The protein below binds the small molecule below.
Small molecule (SMILES): Cc1nc2ccc(O)cc2o1

Binding-site contacts:
Ligand atom C2 contacts residue LYS253 of chain 1.A at 4.4 Å.
Ligand atom C1 contacts residue LYS253 of chain 1.A at 4.0 Å.
Ligand atom C4 contacts residue HIS250 of chain 1.A at 3.6 Å.
Ligand atom C1 contacts residue LYS251 of chain 1.A at 4.5 Å.
Ligand atom C3 contacts residue HIS250 of chain 1.A at 3.4 Å.
Ligand atom O1 contacts residue TYR339 of chain 1.A at 3.9 Å.
Ligand atom N contacts residue LYS253 of chain 1.A at 4.2 Å.
Ligand atom C5 contacts residue ASP227 of chain 1.A at 4.4 Å.
Ligand atom C contacts residue GLU252 of chain 1.A at 4.3 Å.
Ligand atom C1 contacts residue HIS250 of chain 1.A at 3.9 Å.
Ligand atom N contacts residue HIS250 of chain 1.A at 4.0 Å.
Ligand atom C6 contacts residue PRO254 of chain 1.A at 3.8 Å (hydrophobic).
Ligand atom C7 contacts residue HIS250 of chain 1.A at 3.4 Å.
Ligand atom C6 contacts residue HIS250 of chain 1.A at 3.4 Å.
Ligand atom C5 contacts residue HIS250 of chain 1.A at 3.3 Å.
Ligand atom O contacts residue LYS253 of chain 1.A at 4.0 Å.
Ligand atom C contacts residue LYS253 of chain 1.A at 4.4 Å.
Ligand atom C2 contacts residue ILE219 of chain 1.A at 4.2 Å (hydrophobic).
Ligand atom C7 contacts residue LYS253 of chain 1.A at 4.3 Å.
Ligand atom O1 contacts residue ASP227 of chain 1.A at 3.2 Å (salt-bridge).
Ligand atom C5 contacts residue PRO254 of chain 1.A at 4.1 Å (hydrophobic).
Ligand atom C6 contacts residue LYS253 of chain 1.A at 4.3 Å.
Ligand atom O contacts residue HIS250 of chain 1.A at 3.6 Å.
Ligand atom C3 contacts residue ILE219 of chain 1.A at 3.6 Å (hydrophobic).
Ligand atom C4 contacts residue ILE219 of chain 1.A at 3.7 Å (hydrophobic).
Ligand atom O1 contacts residue PRO254 of chain 1.A at 3.9 Å.
Ligand atom C4 contacts residue ASP227 of chain 1.A at 4.5 Å.
Ligand atom C7 contacts residue GLU252 of chain 1.A at 3.9 Å.
Ligand atom C contacts residue LYS251 of chain 1.A at 3.6 Å.
Ligand atom O contacts residue GLU252 of chain 1.A at 3.4 Å (salt-bridge).
Ligand atom C5 contacts residue ILE219 of chain 1.A at 4.3 Å (hydrophobic).
Ligand atom C2 contacts residue HIS250 of chain 1.A at 3.3 Å.
Ligand atom O contacts residue LYS251 of chain 1.A at 3.9 Å.
Ligand atom C4 contacts residue TYR339 of chain 1.A at 4.5 Å (hydrophobic).
Ligand atom C6 contacts residue GLU252 of chain 1.A at 3.6 Å.
Ligand atom O1 contacts residue HIS250 of chain 1.A at 3.8 Å.

Sequence of chain 1.A:
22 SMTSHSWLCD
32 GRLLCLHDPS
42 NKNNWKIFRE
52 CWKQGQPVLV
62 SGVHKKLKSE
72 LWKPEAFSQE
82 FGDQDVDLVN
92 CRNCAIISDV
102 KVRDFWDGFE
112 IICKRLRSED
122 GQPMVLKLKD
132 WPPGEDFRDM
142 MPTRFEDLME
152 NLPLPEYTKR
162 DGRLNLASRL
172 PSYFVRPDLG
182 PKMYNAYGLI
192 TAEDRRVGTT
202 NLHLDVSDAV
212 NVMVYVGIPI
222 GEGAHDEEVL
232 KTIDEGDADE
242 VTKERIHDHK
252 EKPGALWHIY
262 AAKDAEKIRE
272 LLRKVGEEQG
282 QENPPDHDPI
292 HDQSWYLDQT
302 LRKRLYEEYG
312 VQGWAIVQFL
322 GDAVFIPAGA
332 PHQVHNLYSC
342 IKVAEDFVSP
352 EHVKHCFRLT